Binding-site contacts:
Ligand atom CA contacts residue MET111 of chain 2.B at 4.0 Å (hydrophobic).
Ligand atom CA contacts residue MET110 of chain 2.B at 4.2 Å (hydrophobic).
Ligand atom C contacts residue ASN84 of chain 2.B at 3.5 Å.
Ligand atom C contacts residue MET79 of chain 2.B at 4.4 Å (hydrophobic).
Ligand atom C contacts residue MET110 of chain 2.B at 4.0 Å (hydrophobic).
Ligand atom OXT contacts residue LEU109 of chain 2.B at 3.5 Å.
Ligand atom CA contacts residue LEU109 of chain 2.B at 3.8 Å (hydrophobic).
Ligand atom C contacts residue LEU109 of chain 2.B at 4.1 Å (hydrophobic).
Ligand atom OXT contacts residue PHE83 of chain 2.B at 2.7 Å (h-bond).
Ligand atom O contacts residue MET111 of chain 2.B at 4.0 Å.
Ligand atom O contacts residue MET79 of chain 2.B at 3.5 Å (h-bond).
Ligand atom CA contacts residue GLU112 of chain 2.B at 4.2 Å.
Ligand atom OXT contacts residue MET110 of chain 2.B at 3.1 Å (h-bond).
Ligand atom O contacts residue PHE83 of chain 2.B at 3.3 Å (h-bond).
Ligand atom OXT contacts residue ASN84 of chain 2.B at 3.0 Å (h-bond).
Ligand atom CA contacts residue ASN84 of chain 2.B at 4.0 Å.
Ligand atom C contacts residue PHE83 of chain 2.B at 3.4 Å (hydrophobic).
Ligand atom N contacts residue GLU112 of chain 2.B at 3.7 Å.
Ligand atom N contacts residue MET111 of chain 2.B at 4.0 Å.
Ligand atom N contacts residue FUC7 of chain 1.F at 4.5 Å.
Ligand atom OXT contacts residue MET111 of chain 2.B at 3.1 Å (h-bond).
Ligand atom O contacts residue ASP82 of chain 2.B at 4.2 Å.
Ligand atom C contacts residue MET111 of chain 2.B at 3.8 Å (hydrophobic).
Ligand atom O contacts residue ASN84 of chain 2.B at 4.2 Å.

A small-molecule ligand and the protein it binds are described below.
Small molecule (SMILES): NCC(=O)O

Sequence of chain 2.B:
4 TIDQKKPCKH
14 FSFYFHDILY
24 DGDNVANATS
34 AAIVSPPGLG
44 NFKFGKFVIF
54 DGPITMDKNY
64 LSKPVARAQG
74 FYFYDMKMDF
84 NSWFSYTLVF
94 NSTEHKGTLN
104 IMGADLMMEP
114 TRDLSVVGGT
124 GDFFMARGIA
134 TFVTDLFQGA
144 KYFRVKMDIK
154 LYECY